This protein binds this small molecule.
Small molecule (SMILES): COc1ccc(C2C(C#N)=C(N)OC3=C2C(=O)C[C@@H](c2cccc4ccccc24)C3)cc1

Binding-site contacts:
Ligand atom C6 contacts residue VAL373 of chain 3.A at 3.7 Å (hydrophobic).
Ligand atom C16 contacts residue PHE369 of chain 3.A at 3.6 Å (hydrophobic).
Ligand atom C5 contacts residue MET231 of chain 3.A at 3.6 Å (hydrophobic).
Ligand atom C16 contacts residue ALA123 of chain 3.A at 3.8 Å (hydrophobic).
Ligand atom C19 contacts residue ALA113 of chain 3.A at 3.6 Å (hydrophobic).
Ligand atom C12 contacts residue MET231 of chain 3.A at 3.7 Å (hydrophobic).
Ligand atom N1 contacts residue PHE369 of chain 3.A at 3.4 Å (h-bond).
Ligand atom N contacts residue PHE369 of chain 3.A at 2.8 Å (h-bond).
Ligand atom C19 contacts residue SER116 of chain 3.A at 3.3 Å.
Ligand atom C25 contacts residue MET231 of chain 3.A at 3.6 Å (hydrophobic).
Ligand atom O contacts residue ILE377 of chain 3.A at 3.7 Å.
Ligand atom C15 contacts residue VAL373 of chain 3.A at 3.8 Å (hydrophobic).
Ligand atom C18 contacts residue GLY117 of chain 3.A at 3.5 Å.
Ligand atom C3 contacts residue VAL124 of chain 3.A at 3.6 Å (hydrophobic).
Ligand atom N1 contacts residue TYR127 of chain 3.A at 3.2 Å (h-bond).
Ligand atom C18 contacts residue SER116 of chain 3.A at 3.4 Å.
Ligand atom C12 contacts residue LEU108 of chain 3.A at 3.8 Å (hydrophobic).
Ligand atom C16 contacts residue VAL373 of chain 3.A at 3.6 Å (hydrophobic).
Ligand atom C9 contacts residue GLY120 of chain 3.A at 3.7 Å.
Ligand atom C11 contacts residue SER116 of chain 3.A at 3.7 Å.
Ligand atom C14 contacts residue VAL373 of chain 3.A at 3.8 Å (hydrophobic).
Ligand atom C4 contacts residue VAL373 of chain 3.A at 3.8 Å (hydrophobic).
Ligand atom C3 contacts residue VAL373 of chain 3.A at 3.8 Å (hydrophobic).
Ligand atom C14 contacts residue PHE369 of chain 3.A at 3.5 Å (hydrophobic).
Ligand atom O1 contacts residue GLY120 of chain 3.A at 3.7 Å.
Ligand atom C8 contacts residue GLY120 of chain 3.A at 3.8 Å.
Ligand atom C13 contacts residue MET231 of chain 3.A at 3.7 Å (hydrophobic).
Ligand atom C13 contacts residue PHE369 of chain 3.A at 3.7 Å (hydrophobic).
Ligand atom N1 contacts residue VAL373 of chain 3.A at 3.4 Å.
Ligand atom C20 contacts residue PHE235 of chain 3.A at 3.6 Å (hydrophobic).
Ligand atom C5 contacts residue VAL373 of chain 3.A at 3.7 Å (hydrophobic).
Ligand atom C6 contacts residue MET231 of chain 3.A at 3.5 Å (hydrophobic).
Ligand atom O2 contacts residue PHE369 of chain 3.A at 3.2 Å.
Ligand atom C22 contacts residue PHE235 of chain 3.A at 3.5 Å (hydrophobic).
Ligand atom N contacts residue VAL373 of chain 3.A at 3.5 Å.
Ligand atom N1 contacts residue ALA123 of chain 3.A at 3.4 Å.
Ligand atom C2 contacts residue VAL373 of chain 3.A at 3.8 Å (hydrophobic).
Ligand atom C1 contacts residue VAL373 of chain 3.A at 3.8 Å (hydrophobic).
Ligand atom O1 contacts residue VAL124 of chain 3.A at 3.5 Å.
Ligand atom O2 contacts residue MET231 of chain 3.A at 3.8 Å.

Sequence of chain 3.A:
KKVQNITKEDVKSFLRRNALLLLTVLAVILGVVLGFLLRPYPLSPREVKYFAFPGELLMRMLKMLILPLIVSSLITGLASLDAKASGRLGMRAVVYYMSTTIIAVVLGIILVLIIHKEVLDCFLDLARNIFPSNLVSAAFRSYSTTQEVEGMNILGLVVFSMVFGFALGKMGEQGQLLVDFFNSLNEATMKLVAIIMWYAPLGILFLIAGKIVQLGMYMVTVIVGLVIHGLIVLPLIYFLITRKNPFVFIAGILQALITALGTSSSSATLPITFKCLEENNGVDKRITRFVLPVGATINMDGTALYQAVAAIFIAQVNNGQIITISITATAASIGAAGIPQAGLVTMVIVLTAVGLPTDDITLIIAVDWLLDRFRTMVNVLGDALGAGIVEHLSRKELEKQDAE